The protein below binds the small molecule below.
Small molecule (SMILES): O=c1ccn([C@@H]2O[C@H](CO[P](=O)(O)O[P](=O)(O)O[C@H]3O[C@H](CO)[C@@H](O)[C@H](O)[C@H]3O)[C@@H](O)[C@H]2O)c(=O)[nH]1

Sequence of chain 1.A:
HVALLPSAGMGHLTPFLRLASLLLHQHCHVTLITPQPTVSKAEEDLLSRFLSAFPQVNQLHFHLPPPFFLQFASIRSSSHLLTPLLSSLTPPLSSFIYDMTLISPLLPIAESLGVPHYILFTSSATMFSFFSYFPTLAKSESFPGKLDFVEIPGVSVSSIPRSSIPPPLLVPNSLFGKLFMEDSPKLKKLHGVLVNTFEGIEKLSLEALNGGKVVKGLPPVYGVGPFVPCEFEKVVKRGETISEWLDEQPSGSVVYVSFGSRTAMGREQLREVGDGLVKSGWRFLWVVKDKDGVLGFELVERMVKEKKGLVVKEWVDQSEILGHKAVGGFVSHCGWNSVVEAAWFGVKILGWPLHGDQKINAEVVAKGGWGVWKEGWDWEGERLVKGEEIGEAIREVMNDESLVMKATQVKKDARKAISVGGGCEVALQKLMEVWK

Binding-site contacts:
Ligand atom O2 contacts residue GLN353 of chain 1.A at 3.5 Å.
Ligand atom C6' contacts residue THR147 of chain 1.A at 3.2 Å.
Ligand atom O2B contacts residue SER286 of chain 1.A at 3.6 Å (h-bond).
Ligand atom C2C contacts residue GLU376 of chain 1.A at 3.6 Å.
Ligand atom O2B contacts residue HIS368 of chain 1.A at 3.3 Å (h-bond).
Ligand atom O2A contacts residue TRP371 of chain 1.A at 3.5 Å (h-bond).
Ligand atom O3A contacts residue HIS368 of chain 1.A at 3.3 Å (h-bond).
Ligand atom O1B contacts residue GLY28 of chain 1.A at 3.3 Å.
Ligand atom C2' contacts residue ARG287 of chain 1.A at 3.5 Å.
Ligand atom N1 contacts residue TRP350 of chain 1.A at 3.4 Å.
Ligand atom C2 contacts residue VAL351 of chain 1.A at 3.6 Å (hydrophobic).
Ligand atom O5C contacts residue ASN372 of chain 1.A at 3.2 Å.
Ligand atom O1A contacts residue HIS368 of chain 1.A at 3.5 Å.
Ligand atom C2C contacts residue GLN353 of chain 1.A at 3.5 Å.
Ligand atom O2' contacts residue ARG287 of chain 1.A at 2.4 Å (salt-bridge).
Ligand atom O4' contacts residue TRP371 of chain 1.A at 3.5 Å (h-bond).
Ligand atom O3' contacts residue ASP392 of chain 1.A at 2.9 Å (salt-bridge).
Ligand atom C2 contacts residue TRP350 of chain 1.A at 3.4 Å (hydrophobic).
Ligand atom O2 contacts residue VAL351 of chain 1.A at 3.4 Å (h-bond).
Ligand atom N3 contacts residue VAL351 of chain 1.A at 2.9 Å (h-bond).
Ligand atom O2 contacts residue TRP350 of chain 1.A at 3.6 Å.
Ligand atom O4' contacts residue ASP392 of chain 1.A at 3.1 Å (salt-bridge).
Ligand atom O1A contacts residue SER373 of chain 1.A at 2.3 Å (h-bond).
Ligand atom O2A contacts residue GLY370 of chain 1.A at 3.4 Å.
Ligand atom O3C contacts residue THR31 of chain 1.A at 3.5 Å.
Ligand atom O3C contacts residue GLU376 of chain 1.A at 2.7 Å (salt-bridge).
Ligand atom O2C contacts residue GLN353 of chain 1.A at 3.0 Å (h-bond).
Ligand atom C6 contacts residue TRP350 of chain 1.A at 3.4 Å (hydrophobic).
Ligand atom O1A contacts residue GLY370 of chain 1.A at 3.6 Å.
Ligand atom O4 contacts residue VAL351 of chain 1.A at 3.2 Å (h-bond).
Ligand atom O4C contacts residue TRP350 of chain 1.A at 3.2 Å.
Ligand atom O6' contacts residue THR147 of chain 1.A at 2.6 Å (h-bond).
Ligand atom C5 contacts residue GLY285 of chain 1.A at 3.5 Å.
Ligand atom O2B contacts residue ARG287 of chain 1.A at 2.8 Å (salt-bridge).
Ligand atom O1B contacts residue SER286 of chain 1.A at 3.3 Å (h-bond).
Ligand atom C3C contacts residue GLU376 of chain 1.A at 3.4 Å.
Ligand atom O3' contacts residue GLN393 of chain 1.A at 3.4 Å (h-bond).
Ligand atom O2A contacts residue ASN372 of chain 1.A at 3.2 Å (h-bond).
Ligand atom O4 contacts residue LYS314 of chain 1.A at 3.0 Å (salt-bridge).
Ligand atom O2C contacts residue GLU376 of chain 1.A at 2.7 Å (salt-bridge).